Binding-site contacts:
Ligand atom C4A contacts residue ASP88 of chain 1.A at 3.8 Å.
Ligand atom O4 contacts residue PRO15 of chain 1.A at 3.9 Å.
Ligand atom C4A contacts residue SER132 of chain 1.A at 3.8 Å.
Ligand atom O3 contacts residue ASN185 of chain 1.A at 2.8 Å (h-bond).
Ligand atom C4A contacts residue LEU87 of chain 1.A at 3.6 Å (hydrophobic).
Ligand atom C2A contacts residue GLN230 of chain 1.A at 3.8 Å.
Ligand atom C2A contacts residue SER132 of chain 1.A at 3.3 Å.
Ligand atom C2A contacts residue ARG136 of chain 1.A at 2.6 Å.
Ligand atom C3A contacts residue GLN230 of chain 1.A at 3.5 Å.
Ligand atom C1A contacts residue SER132 of chain 1.A at 3.8 Å.
Ligand atom C2 contacts residue ASP213 of chain 1.A at 3.1 Å.
Ligand atom N6 contacts residue ASN64 of chain 1.A at 3.2 Å (h-bond).
Ligand atom C5A contacts residue ASP88 of chain 1.A at 3.4 Å.
Ligand atom C6 contacts residue TRP159 of chain 1.A at 3.3 Å (hydrophobic).
Ligand atom O6A contacts residue ILE18 of chain 1.A at 3.9 Å.
Ligand atom N6 contacts residue ILE18 of chain 1.A at 3.9 Å.
Ligand atom O2 contacts residue ARG136 of chain 1.A at 3.1 Å (salt-bridge).
Ligand atom C1A contacts residue ASP88 of chain 1.A at 3.9 Å.
Ligand atom C4A contacts residue ILE99 of chain 1.A at 3.8 Å (hydrophobic).
Ligand atom O6A contacts residue ASN64 of chain 1.A at 3.2 Å (h-bond).
Ligand atom O2 contacts residue GLN230 of chain 1.A at 3.4 Å (h-bond).
Ligand atom O6B contacts residue ILE18 of chain 1.A at 3.8 Å.
Ligand atom O2 contacts residue ASP213 of chain 1.A at 2.7 Å (salt-bridge).
Ligand atom O6B contacts residue LEU87 of chain 1.A at 3.7 Å.
Ligand atom O4 contacts residue LEU12 of chain 1.A at 3.8 Å.
Ligand atom C4A contacts residue PHE100 of chain 1.A at 3.5 Å (hydrophobic).
Ligand atom O6B contacts residue ASN64 of chain 1.A at 2.6 Å (h-bond).
Ligand atom C6A contacts residue ASP88 of chain 1.A at 3.5 Å.
Ligand atom O3 contacts residue ASP213 of chain 1.A at 2.5 Å (salt-bridge).
Ligand atom C3A contacts residue PHE100 of chain 1.A at 3.8 Å (hydrophobic).
Ligand atom O3 contacts residue ALA14 of chain 1.A at 3.9 Å.
Ligand atom C3A contacts residue ARG136 of chain 1.A at 3.2 Å.
Ligand atom C3A contacts residue SER132 of chain 1.A at 3.3 Å.
Ligand atom C3 contacts residue ASP213 of chain 1.A at 3.2 Å.
Ligand atom C1A contacts residue ARG136 of chain 1.A at 3.7 Å.
Ligand atom C5 contacts residue TRP159 of chain 1.A at 3.7 Å (hydrophobic).
Ligand atom C5A contacts residue LEU87 of chain 1.A at 3.1 Å (hydrophobic).
Ligand atom C3 contacts residue ASN185 of chain 1.A at 3.6 Å.
Ligand atom C4 contacts residue TRP159 of chain 1.A at 3.6 Å (hydrophobic).
Ligand atom C4 contacts residue ASN185 of chain 1.A at 4.0 Å.

Sequence of chain 1.A:
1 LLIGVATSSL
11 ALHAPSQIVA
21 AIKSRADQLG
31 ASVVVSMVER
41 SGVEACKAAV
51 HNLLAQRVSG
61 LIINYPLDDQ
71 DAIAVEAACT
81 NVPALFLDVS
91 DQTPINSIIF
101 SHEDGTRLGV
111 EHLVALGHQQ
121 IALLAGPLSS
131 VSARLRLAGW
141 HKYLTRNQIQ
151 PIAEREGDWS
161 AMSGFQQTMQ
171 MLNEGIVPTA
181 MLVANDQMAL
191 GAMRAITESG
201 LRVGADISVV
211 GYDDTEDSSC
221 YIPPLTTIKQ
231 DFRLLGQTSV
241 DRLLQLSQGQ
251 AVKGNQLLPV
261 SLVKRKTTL

The small molecule below binds the protein below.
Small molecule (SMILES): C[C@H]1O[C@@H](Oc2ccccc2[N+](=O)[O-])[C@H](O)[C@@H](O)[C@H]1O